Binding-site contacts:
Ligand atom O7 contacts residue ILE95 of chain 1.A at 3.9 Å.
Ligand atom C6 contacts residue PHE88 of chain 1.A at 3.7 Å (hydrophobic).
Ligand atom O7 contacts residue ASN89 of chain 1.A at 2.9 Å (h-bond).
Ligand atom C2 contacts residue ILE95 of chain 1.A at 3.6 Å (hydrophobic).
Ligand atom C4 contacts residue PRO33 of chain 1.A at 4.1 Å (hydrophobic).
Ligand atom C4 contacts residue ILE95 of chain 1.A at 3.9 Å (hydrophobic).
Ligand atom N1 contacts residue ASN89 of chain 1.A at 3.1 Å (h-bond).
Ligand atom C5 contacts residue VAL38 of chain 1.A at 3.9 Å (hydrophobic).
Ligand atom O7 contacts residue PHE88 of chain 1.A at 3.6 Å.
Ligand atom C2 contacts residue ASN89 of chain 1.A at 3.9 Å.
Ligand atom N3 contacts residue PRO33 of chain 1.A at 3.0 Å (h-bond).
Ligand atom C2 contacts residue PRO33 of chain 1.A at 3.7 Å (hydrophobic).
Ligand atom C6 contacts residue TYR46 of chain 1.A at 4.0 Å (hydrophobic).
Ligand atom N3 contacts residue ILE95 of chain 1.A at 4.0 Å.
Ligand atom N1 contacts residue TYR46 of chain 1.A at 4.2 Å.
Ligand atom C5 contacts residue ASN89 of chain 1.A at 3.9 Å.
Ligand atom C5 contacts residue TYR46 of chain 1.A at 4.3 Å (hydrophobic).
Ligand atom C6 contacts residue ASN89 of chain 1.A at 3.9 Å.
Ligand atom N3 contacts residue VAL38 of chain 1.A at 3.8 Å.
Ligand atom N1 contacts residue ILE95 of chain 1.A at 3.9 Å.
Ligand atom C4 contacts residue VAL38 of chain 1.A at 3.7 Å (hydrophobic).
Ligand atom C6 contacts residue VAL38 of chain 1.A at 4.3 Å (hydrophobic).
Ligand atom N1 contacts residue VAL38 of chain 1.A at 4.2 Å.
Ligand atom C5 contacts residue ILE95 of chain 1.A at 4.2 Å (hydrophobic).
Ligand atom C2 contacts residue PHE34 of chain 1.A at 4.2 Å (hydrophobic).
Ligand atom C2 contacts residue VAL38 of chain 1.A at 4.1 Å (hydrophobic).
Ligand atom C6 contacts residue VAL43 of chain 1.A at 4.4 Å (hydrophobic).

This protein binds this small molecule.
Small molecule (SMILES): OCc1cnc[nH]1

Sequence of chain 1.A:
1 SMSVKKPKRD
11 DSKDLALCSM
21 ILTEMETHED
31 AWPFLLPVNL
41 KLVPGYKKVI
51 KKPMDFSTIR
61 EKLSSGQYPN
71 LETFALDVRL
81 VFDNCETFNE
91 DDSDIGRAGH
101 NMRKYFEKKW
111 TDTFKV